Sequence of chain 27.B:
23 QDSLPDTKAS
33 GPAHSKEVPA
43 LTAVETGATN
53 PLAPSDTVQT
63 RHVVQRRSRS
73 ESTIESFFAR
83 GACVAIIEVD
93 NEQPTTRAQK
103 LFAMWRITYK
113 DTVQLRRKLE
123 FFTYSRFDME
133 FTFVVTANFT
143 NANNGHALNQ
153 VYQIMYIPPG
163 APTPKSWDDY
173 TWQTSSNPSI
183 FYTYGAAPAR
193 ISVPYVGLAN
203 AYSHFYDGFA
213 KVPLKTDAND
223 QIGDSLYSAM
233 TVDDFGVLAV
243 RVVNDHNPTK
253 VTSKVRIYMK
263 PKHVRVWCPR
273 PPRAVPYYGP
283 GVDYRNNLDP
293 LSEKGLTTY

A protein and the small-molecule ligand that binds it are described below.
Small molecule (SMILES): Cc1cc(CCCCCCCOc2ccc(C3=NCCO3)cc2)on1

Sequence of chain 28.D:
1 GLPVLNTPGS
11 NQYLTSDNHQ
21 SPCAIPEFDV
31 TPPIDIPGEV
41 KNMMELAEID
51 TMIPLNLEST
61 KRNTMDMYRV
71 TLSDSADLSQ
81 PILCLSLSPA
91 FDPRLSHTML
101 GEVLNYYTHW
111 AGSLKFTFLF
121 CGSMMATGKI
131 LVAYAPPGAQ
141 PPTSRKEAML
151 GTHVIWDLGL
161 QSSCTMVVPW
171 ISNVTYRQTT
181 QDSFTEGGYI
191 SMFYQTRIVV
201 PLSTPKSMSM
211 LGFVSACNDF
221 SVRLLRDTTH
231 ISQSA

Binding-site contacts:
Ligand atom C6C contacts residue VAL198 of chain 27.B at 3.9 Å (hydrophobic).
Ligand atom C4A contacts residue PRO180 of chain 27.B at 3.3 Å (hydrophobic).
Ligand atom C4B contacts residue ILE193 of chain 27.B at 3.8 Å (hydrophobic).
Ligand atom O1 contacts residue TYR204 of chain 27.B at 3.6 Å.
Ligand atom C2B contacts residue VAL195 of chain 27.B at 3.9 Å (hydrophobic).
Ligand atom C4A contacts residue SER181 of chain 27.B at 3.8 Å.
Ligand atom C5B contacts residue LEU240 of chain 27.B at 3.5 Å (hydrophobic).
Ligand atom O1A contacts residue PHE135 of chain 27.B at 3.8 Å.
Ligand atom N3A contacts residue TYR158 of chain 27.B at 3.7 Å.
Ligand atom C2A contacts residue ILE193 of chain 27.B at 3.9 Å (hydrophobic).
Ligand atom C2A contacts residue TYR158 of chain 27.B at 3.9 Å (hydrophobic).
Ligand atom C4B contacts residue TYR158 of chain 27.B at 3.8 Å (hydrophobic).
Ligand atom C6C contacts residue PHE237 of chain 27.B at 3.9 Å (hydrophobic).
Ligand atom C31 contacts residue TYR111 of chain 27.B at 3.7 Å (hydrophobic).
Ligand atom C6B contacts residue PHE133 of chain 27.B at 3.5 Å (hydrophobic).
Ligand atom C5 contacts residue TYR111 of chain 27.B at 3.8 Å (hydrophobic).
Ligand atom C4 contacts residue TYR111 of chain 27.B at 3.6 Å (hydrophobic).
Ligand atom C5C contacts residue VAL195 of chain 27.B at 3.8 Å (hydrophobic).
Ligand atom C4A contacts residue ILE182 of chain 27.B at 3.9 Å (hydrophobic).
Ligand atom C4C contacts residue PHE237 of chain 27.B at 3.6 Å (hydrophobic).
Ligand atom N3A contacts residue ALA24 of chain 27.D at 3.9 Å.
Ligand atom C3 contacts residue TYR111 of chain 27.B at 3.2 Å (hydrophobic).
Ligand atom C7C contacts residue TYR158 of chain 27.B at 3.8 Å (hydrophobic).
Ligand atom C2B contacts residue TYR158 of chain 27.B at 3.5 Å (hydrophobic).
Ligand atom C5A contacts residue ILE156 of chain 27.B at 3.2 Å (hydrophobic).
Ligand atom O1B contacts residue PHE133 of chain 27.B at 3.9 Å.
Ligand atom C5B contacts residue ILE193 of chain 27.B at 3.9 Å (hydrophobic).
Ligand atom C2C contacts residue PHE237 of chain 27.B at 3.8 Å (hydrophobic).
Ligand atom C31 contacts residue PHE237 of chain 27.B at 3.8 Å (hydrophobic).
Ligand atom N3A contacts residue PRO180 of chain 27.B at 3.7 Å.
Ligand atom C3B contacts residue TYR158 of chain 27.B at 3.4 Å (hydrophobic).
Ligand atom N2 contacts residue TYR204 of chain 27.B at 3.8 Å.
Ligand atom O1B contacts residue ILE109 of chain 27.B at 3.8 Å.
Ligand atom C5A contacts residue ILE182 of chain 27.B at 3.5 Å (hydrophobic).
Ligand atom C4C contacts residue VAL198 of chain 27.B at 3.8 Å (hydrophobic).
Ligand atom O1 contacts residue PHE129 of chain 27.B at 3.8 Å.
Ligand atom C3 contacts residue PHE237 of chain 27.B at 3.7 Å (hydrophobic).
Ligand atom O1 contacts residue TYR111 of chain 27.B at 3.5 Å.
Ligand atom N2 contacts residue TYR111 of chain 27.B at 3.1 Å.
Ligand atom C4 contacts residue PHE237 of chain 27.B at 3.1 Å (hydrophobic).

Sequence of chain 27.D:
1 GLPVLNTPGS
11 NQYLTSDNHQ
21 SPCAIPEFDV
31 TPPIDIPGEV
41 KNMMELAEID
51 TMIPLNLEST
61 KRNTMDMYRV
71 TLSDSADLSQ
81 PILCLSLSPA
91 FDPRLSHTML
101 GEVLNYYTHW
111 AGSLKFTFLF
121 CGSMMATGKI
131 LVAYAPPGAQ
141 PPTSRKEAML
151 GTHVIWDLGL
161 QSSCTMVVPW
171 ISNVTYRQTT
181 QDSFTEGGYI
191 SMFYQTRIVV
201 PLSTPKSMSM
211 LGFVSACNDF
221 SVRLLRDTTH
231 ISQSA